Sequence of chain 1.C:
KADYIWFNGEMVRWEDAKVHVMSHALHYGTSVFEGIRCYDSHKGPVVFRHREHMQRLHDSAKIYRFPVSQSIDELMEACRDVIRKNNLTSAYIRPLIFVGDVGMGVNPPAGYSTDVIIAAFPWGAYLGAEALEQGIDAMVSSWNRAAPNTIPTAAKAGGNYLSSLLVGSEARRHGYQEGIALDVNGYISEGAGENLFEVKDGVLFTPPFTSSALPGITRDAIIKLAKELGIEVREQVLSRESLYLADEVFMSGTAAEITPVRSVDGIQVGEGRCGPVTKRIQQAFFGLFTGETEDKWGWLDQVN

Binding-site contacts:
Ligand atom CB2 contacts residue TYR96 of chain 1.C at 3.9 Å (hydrophobic).
Ligand atom O contacts residue THR258 of chain 1.C at 3.4 Å.
Ligand atom CG contacts residue TYR130 of chain 1.C at 4.4 Å (hydrophobic).
Ligand atom O contacts residue ALA259 of chain 1.C at 3.7 Å.
Ligand atom N contacts residue PLP1 of chain 1.H at 1.4 Å.
Ligand atom C contacts residue ALA259 of chain 1.C at 3.7 Å (hydrophobic).
Ligand atom CA contacts residue PLP1 of chain 1.H at 2.5 Å.
Ligand atom CA contacts residue LYS160 of chain 1.C at 4.1 Å.
Ligand atom CB2 contacts residue GLY39 of chain 1.C at 4.1 Å.
Ligand atom O contacts residue PLP1 of chain 1.H at 4.1 Å.
Ligand atom OXT contacts residue PLP1 of chain 1.H at 3.2 Å.
Ligand atom O contacts residue TYR96 of chain 1.C at 2.9 Å (h-bond).
Ligand atom CD2 contacts residue PLP1 of chain 1.H at 4.3 Å.
Ligand atom C contacts residue TYR96 of chain 1.C at 3.8 Å (hydrophobic).
Ligand atom CA contacts residue TYR96 of chain 1.C at 4.1 Å (hydrophobic).
Ligand atom OXT contacts residue GLY257 of chain 1.C at 4.2 Å.
Ligand atom CB1 contacts residue TYR96 of chain 1.C at 3.9 Å (hydrophobic).
Ligand atom CG contacts residue ALA259 of chain 1.C at 4.2 Å (hydrophobic).
Ligand atom CB1 contacts residue PLP1 of chain 1.H at 3.7 Å.
Ligand atom N contacts residue GLY197 of chain 1.C at 3.7 Å.
Ligand atom C contacts residue PLP1 of chain 1.H at 3.1 Å.
Ligand atom N contacts residue TYR165 of chain 1.C at 4.2 Å.
Ligand atom CD1 contacts residue TRP127 of chain 1.C at 4.0 Å (hydrophobic).
Ligand atom OXT contacts residue ALA260 of chain 1.C at 4.5 Å.
Ligand atom CD2 contacts residue GLY197 of chain 1.C at 3.5 Å.
Ligand atom CB2 contacts residue PLP1 of chain 1.H at 3.0 Å.
Ligand atom CD2 contacts residue TYR130 of chain 1.C at 3.9 Å (hydrophobic).
Ligand atom N contacts residue LYS160 of chain 1.C at 3.7 Å.
Ligand atom CB2 contacts residue PHE37 of chain 1.C at 4.0 Å (hydrophobic).
Ligand atom C contacts residue THR258 of chain 1.C at 4.0 Å.
Ligand atom O contacts residue GLY39 of chain 1.C at 3.6 Å.
Ligand atom OXT contacts residue ALA259 of chain 1.C at 3.0 Å (h-bond).
Ligand atom CD1 contacts residue TYR130 of chain 1.C at 4.0 Å (hydrophobic).
Ligand atom OXT contacts residue GLY197 of chain 1.C at 4.4 Å.
Ligand atom CB2 contacts residue LYS160 of chain 1.C at 3.3 Å.
Ligand atom OXT contacts residue THR258 of chain 1.C at 3.4 Å (h-bond).

A protein and the small-molecule ligand that binds it are described below.
Small molecule (SMILES): CC(C)C[C@](C)(N)C(=O)O